Binding-site contacts:
Ligand atom C7 contacts residue ASN143 of chain 11.B at 3.4 Å.
Ligand atom O6 contacts residue ASN143 of chain 11.B at 2.9 Å (h-bond).
Ligand atom C5 contacts residue ARG142 of chain 11.B at 4.3 Å.
Ligand atom C7 contacts residue ASN153 of chain 11.B at 4.1 Å.
Ligand atom O7 contacts residue ASN153 of chain 11.B at 3.9 Å.
Ligand atom O3 contacts residue GLY154 of chain 11.B at 4.2 Å.
Ligand atom O4 contacts residue ASN153 of chain 11.B at 3.9 Å.
Ligand atom C3 contacts residue ASN153 of chain 11.B at 3.3 Å.
Ligand atom C2 contacts residue ASN143 of chain 11.B at 2.5 Å.
Ligand atom C1 contacts residue ASN143 of chain 11.B at 1.4 Å.
Ligand atom O3 contacts residue ASN143 of chain 11.B at 4.3 Å.
Ligand atom O7 contacts residue ASN143 of chain 11.B at 2.6 Å (h-bond).
Ligand atom O4 contacts residue ARG142 of chain 11.B at 3.2 Å.
Ligand atom N2 contacts residue ASN143 of chain 11.B at 3.4 Å (h-bond).
Ligand atom C4 contacts residue ASN143 of chain 11.B at 3.4 Å.
Ligand atom C6 contacts residue ASN143 of chain 11.B at 3.0 Å.
Ligand atom C4 contacts residue ASN153 of chain 11.B at 3.8 Å.
Ligand atom O5 contacts residue ASN143 of chain 11.B at 2.4 Å (h-bond).
Ligand atom O3 contacts residue ASN153 of chain 11.B at 2.0 Å (h-bond).
Ligand atom C5 contacts residue ASN143 of chain 11.B at 3.0 Å.
Ligand atom N2 contacts residue ASN153 of chain 11.B at 4.1 Å.
Ligand atom C4 contacts residue ARG142 of chain 11.B at 3.9 Å.
Ligand atom C2 contacts residue ASN153 of chain 11.B at 3.8 Å.
Ligand atom O6 contacts residue ARG142 of chain 11.B at 4.4 Å.
Ligand atom C6 contacts residue ARG142 of chain 11.B at 3.5 Å.
Ligand atom C3 contacts residue ASN143 of chain 11.B at 3.5 Å.

Sequence of chain 11.B:
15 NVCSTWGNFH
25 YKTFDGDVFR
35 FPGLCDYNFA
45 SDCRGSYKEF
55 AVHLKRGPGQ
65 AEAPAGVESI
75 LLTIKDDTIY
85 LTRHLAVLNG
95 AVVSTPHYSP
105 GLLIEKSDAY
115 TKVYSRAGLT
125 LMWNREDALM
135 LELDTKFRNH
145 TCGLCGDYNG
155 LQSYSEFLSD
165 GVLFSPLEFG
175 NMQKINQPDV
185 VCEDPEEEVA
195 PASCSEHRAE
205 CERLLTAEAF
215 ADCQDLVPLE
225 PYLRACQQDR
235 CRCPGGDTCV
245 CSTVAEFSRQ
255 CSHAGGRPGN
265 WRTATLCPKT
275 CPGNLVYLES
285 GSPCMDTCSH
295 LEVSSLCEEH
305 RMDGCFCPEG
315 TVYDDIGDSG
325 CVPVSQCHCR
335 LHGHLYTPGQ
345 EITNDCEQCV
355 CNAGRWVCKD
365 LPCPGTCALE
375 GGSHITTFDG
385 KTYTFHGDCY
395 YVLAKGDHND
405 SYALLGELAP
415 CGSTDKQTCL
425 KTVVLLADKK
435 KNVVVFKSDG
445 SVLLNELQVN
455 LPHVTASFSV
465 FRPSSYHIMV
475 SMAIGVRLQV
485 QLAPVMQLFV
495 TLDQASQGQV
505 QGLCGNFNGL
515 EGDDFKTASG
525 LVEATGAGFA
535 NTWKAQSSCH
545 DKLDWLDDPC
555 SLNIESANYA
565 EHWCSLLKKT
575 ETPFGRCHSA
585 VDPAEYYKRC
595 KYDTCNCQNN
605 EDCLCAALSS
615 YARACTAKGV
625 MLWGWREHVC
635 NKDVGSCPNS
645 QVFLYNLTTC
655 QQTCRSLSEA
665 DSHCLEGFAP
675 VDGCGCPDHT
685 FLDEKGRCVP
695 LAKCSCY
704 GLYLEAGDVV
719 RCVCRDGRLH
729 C

This small molecule binds to this protein.
Small molecule (SMILES): CC(=O)N[C@@H]1[C@@H](O)[C@H](O)[C@@H](CO)O[C@H]1O